This protein binds this small molecule.
Small molecule (SMILES): Clc1cccc(Cl)c1-c1ccccc1

Sequence of chain 1.A:
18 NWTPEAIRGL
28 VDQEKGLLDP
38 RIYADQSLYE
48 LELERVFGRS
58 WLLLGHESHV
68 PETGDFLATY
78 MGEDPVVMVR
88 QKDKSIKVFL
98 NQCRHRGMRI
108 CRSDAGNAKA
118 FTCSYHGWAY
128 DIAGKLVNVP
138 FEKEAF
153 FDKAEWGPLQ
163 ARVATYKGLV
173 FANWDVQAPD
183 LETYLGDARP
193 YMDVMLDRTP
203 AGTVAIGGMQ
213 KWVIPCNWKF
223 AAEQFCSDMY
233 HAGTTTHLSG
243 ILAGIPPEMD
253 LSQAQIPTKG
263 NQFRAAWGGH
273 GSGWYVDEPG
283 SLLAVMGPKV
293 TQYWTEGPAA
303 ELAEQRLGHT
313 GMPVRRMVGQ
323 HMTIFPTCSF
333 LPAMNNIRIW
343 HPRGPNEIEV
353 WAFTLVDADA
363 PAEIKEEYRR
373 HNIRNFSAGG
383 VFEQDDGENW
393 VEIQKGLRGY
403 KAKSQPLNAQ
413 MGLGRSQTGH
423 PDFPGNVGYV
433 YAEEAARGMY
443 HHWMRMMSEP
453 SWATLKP

Binding-site contacts:
Ligand atom CB6 contacts residue MET231 of chain 1.A at 3.7 Å (hydrophobic).
Ligand atom CL1 contacts residue ALA234 of chain 1.A at 3.7 Å.
Ligand atom CA2 contacts residue MET231 of chain 1.A at 3.8 Å (hydrophobic).
Ligand atom CB3 contacts residue PHE384 of chain 1.A at 4.1 Å (hydrophobic).
Ligand atom CA4 contacts residue PHE227 of chain 1.A at 4.2 Å (hydrophobic).
Ligand atom CB5 contacts residue MET336 of chain 1.A at 4.3 Å (hydrophobic).
Ligand atom CL6 contacts residue MET231 of chain 1.A at 3.5 Å.
Ligand atom CA3 contacts residue HIS323 of chain 1.A at 3.7 Å.
Ligand atom CB4 contacts residue VAL287 of chain 1.A at 4.2 Å (hydrophobic).
Ligand atom CA1 contacts residue HIS323 of chain 1.A at 4.3 Å.
Ligand atom CA1 contacts residue LEU333 of chain 1.A at 4.2 Å (hydrophobic).
Ligand atom CA2 contacts residue HIS323 of chain 1.A at 3.9 Å.
Ligand atom CA6 contacts residue LEU333 of chain 1.A at 3.5 Å (hydrophobic).
Ligand atom CA4 contacts residue GLN226 of chain 1.A at 3.5 Å.
Ligand atom CB5 contacts residue GLY321 of chain 1.A at 4.3 Å.
Ligand atom CA5 contacts residue PHE227 of chain 1.A at 3.7 Å (hydrophobic).
Ligand atom CL6 contacts residue HIS323 of chain 1.A at 3.5 Å.
Ligand atom CA5 contacts residue HIS323 of chain 1.A at 4.3 Å.
Ligand atom CA2 contacts residue HIS233 of chain 1.A at 4.0 Å.
Ligand atom CA2 contacts residue ASP230 of chain 1.A at 4.0 Å.
Ligand atom CL6 contacts residue GLN322 of chain 1.A at 3.2 Å.
Ligand atom CL1 contacts residue PHE384 of chain 1.A at 3.5 Å.
Ligand atom CB3 contacts residue VAL287 of chain 1.A at 4.1 Å (hydrophobic).
Ligand atom CA4 contacts residue HIS233 of chain 1.A at 3.6 Å.
Ligand atom CA5 contacts residue LEU333 of chain 1.A at 3.6 Å (hydrophobic).
Ligand atom CL6 contacts residue GLY321 of chain 1.A at 4.0 Å.
Ligand atom CA4 contacts residue LEU333 of chain 1.A at 4.3 Å (hydrophobic).
Ligand atom CB4 contacts residue SER283 of chain 1.A at 3.5 Å.
Ligand atom CL1 contacts residue HIS239 of chain 1.A at 3.5 Å.
Ligand atom CB2 contacts residue ALA234 of chain 1.A at 4.0 Å (hydrophobic).
Ligand atom CA4 contacts residue HIS323 of chain 1.A at 3.9 Å.
Ligand atom CB5 contacts residue MET231 of chain 1.A at 4.1 Å (hydrophobic).
Ligand atom CA3 contacts residue GLN226 of chain 1.A at 3.7 Å.
Ligand atom CA3 contacts residue ASP230 of chain 1.A at 3.3 Å.
Ligand atom CB5 contacts residue SER283 of chain 1.A at 4.1 Å.
Ligand atom CA3 contacts residue HIS233 of chain 1.A at 3.5 Å.
Ligand atom CB1 contacts residue MET231 of chain 1.A at 4.2 Å (hydrophobic).
Ligand atom CA5 contacts residue HIS233 of chain 1.A at 4.2 Å.
Ligand atom CA5 contacts residue GLN226 of chain 1.A at 4.1 Å.
Ligand atom CA4 contacts residue ASP230 of chain 1.A at 4.2 Å.